Sequence of chain 1.B:
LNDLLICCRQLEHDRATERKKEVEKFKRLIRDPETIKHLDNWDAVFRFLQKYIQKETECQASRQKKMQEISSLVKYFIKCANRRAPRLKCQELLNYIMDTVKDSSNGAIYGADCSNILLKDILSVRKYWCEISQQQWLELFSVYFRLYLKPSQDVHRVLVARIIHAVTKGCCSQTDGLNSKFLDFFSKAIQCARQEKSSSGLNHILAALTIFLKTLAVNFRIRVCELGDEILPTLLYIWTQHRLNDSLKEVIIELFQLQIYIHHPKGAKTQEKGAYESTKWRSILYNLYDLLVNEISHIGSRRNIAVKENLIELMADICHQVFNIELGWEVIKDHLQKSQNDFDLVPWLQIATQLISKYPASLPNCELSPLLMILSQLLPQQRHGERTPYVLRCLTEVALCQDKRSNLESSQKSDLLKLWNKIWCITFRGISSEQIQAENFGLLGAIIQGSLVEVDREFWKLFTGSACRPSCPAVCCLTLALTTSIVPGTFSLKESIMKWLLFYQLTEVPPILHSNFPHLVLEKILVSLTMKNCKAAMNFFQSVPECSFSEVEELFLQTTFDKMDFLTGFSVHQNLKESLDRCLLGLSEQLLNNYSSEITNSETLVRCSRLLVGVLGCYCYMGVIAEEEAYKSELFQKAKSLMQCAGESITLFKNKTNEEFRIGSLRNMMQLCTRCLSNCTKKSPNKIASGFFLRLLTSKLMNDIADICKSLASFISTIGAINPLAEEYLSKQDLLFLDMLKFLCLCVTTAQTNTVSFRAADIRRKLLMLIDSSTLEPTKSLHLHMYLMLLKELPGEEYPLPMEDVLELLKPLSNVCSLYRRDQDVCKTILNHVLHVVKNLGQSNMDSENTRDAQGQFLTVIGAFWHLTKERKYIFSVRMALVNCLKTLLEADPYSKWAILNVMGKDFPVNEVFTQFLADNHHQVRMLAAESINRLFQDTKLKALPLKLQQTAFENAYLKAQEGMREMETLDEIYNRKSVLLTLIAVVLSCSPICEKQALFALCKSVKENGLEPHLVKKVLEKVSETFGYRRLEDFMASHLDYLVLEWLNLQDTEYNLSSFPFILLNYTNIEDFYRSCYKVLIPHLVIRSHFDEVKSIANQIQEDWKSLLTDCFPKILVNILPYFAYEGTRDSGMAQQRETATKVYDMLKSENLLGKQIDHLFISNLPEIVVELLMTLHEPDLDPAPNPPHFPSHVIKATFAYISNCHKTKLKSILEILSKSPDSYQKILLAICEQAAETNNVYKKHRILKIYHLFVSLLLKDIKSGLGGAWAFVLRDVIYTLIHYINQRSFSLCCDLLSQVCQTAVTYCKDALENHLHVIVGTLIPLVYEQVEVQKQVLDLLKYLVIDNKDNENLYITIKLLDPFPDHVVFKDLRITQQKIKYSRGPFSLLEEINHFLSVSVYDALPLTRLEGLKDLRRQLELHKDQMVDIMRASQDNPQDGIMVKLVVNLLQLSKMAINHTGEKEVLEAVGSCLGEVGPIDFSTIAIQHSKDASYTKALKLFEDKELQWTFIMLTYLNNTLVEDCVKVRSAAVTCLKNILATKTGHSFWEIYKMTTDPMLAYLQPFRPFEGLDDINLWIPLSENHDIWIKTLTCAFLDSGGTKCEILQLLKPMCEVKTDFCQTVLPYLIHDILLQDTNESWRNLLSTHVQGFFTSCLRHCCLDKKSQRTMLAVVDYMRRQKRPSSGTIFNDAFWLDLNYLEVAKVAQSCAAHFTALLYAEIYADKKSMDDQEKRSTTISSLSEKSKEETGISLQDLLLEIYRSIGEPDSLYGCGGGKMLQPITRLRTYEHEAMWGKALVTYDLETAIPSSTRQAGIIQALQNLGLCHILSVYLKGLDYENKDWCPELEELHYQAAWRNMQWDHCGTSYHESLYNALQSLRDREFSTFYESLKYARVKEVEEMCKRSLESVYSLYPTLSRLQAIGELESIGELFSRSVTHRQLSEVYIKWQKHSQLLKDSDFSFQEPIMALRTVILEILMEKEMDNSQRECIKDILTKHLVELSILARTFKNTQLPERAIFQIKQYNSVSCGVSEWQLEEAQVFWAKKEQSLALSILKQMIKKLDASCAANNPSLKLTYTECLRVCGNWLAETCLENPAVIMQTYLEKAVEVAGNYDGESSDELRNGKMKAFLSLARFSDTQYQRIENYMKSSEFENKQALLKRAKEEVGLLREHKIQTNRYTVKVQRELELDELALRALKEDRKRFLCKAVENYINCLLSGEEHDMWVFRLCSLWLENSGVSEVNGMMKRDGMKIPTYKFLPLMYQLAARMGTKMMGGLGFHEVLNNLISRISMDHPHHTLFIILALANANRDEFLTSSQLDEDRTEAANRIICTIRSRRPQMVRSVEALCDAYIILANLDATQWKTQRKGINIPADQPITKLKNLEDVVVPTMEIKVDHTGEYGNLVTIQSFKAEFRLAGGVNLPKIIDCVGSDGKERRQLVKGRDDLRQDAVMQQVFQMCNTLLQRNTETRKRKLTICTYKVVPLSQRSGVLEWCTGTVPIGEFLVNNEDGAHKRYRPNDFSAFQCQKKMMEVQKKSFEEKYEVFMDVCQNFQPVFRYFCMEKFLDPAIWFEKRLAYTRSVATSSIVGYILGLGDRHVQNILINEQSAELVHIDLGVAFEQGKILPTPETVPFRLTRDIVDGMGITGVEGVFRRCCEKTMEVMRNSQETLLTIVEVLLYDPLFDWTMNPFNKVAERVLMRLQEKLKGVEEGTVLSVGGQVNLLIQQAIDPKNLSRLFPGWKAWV

The small molecule below binds the protein below.
Small molecule (SMILES): CC(C)C[C@H](NC(=O)[C@@H]1CCCN1C(=O)[C@@H]1CCCN1)C(=O)N[C@@H](CO)C(=O)N[C@@H](CCC(N)=O)C(=O)N[C@@H](CCC(=O)O)C(=O)N[C@H](C=O)[C@@H](C)O

Sequence of chain 1.D:
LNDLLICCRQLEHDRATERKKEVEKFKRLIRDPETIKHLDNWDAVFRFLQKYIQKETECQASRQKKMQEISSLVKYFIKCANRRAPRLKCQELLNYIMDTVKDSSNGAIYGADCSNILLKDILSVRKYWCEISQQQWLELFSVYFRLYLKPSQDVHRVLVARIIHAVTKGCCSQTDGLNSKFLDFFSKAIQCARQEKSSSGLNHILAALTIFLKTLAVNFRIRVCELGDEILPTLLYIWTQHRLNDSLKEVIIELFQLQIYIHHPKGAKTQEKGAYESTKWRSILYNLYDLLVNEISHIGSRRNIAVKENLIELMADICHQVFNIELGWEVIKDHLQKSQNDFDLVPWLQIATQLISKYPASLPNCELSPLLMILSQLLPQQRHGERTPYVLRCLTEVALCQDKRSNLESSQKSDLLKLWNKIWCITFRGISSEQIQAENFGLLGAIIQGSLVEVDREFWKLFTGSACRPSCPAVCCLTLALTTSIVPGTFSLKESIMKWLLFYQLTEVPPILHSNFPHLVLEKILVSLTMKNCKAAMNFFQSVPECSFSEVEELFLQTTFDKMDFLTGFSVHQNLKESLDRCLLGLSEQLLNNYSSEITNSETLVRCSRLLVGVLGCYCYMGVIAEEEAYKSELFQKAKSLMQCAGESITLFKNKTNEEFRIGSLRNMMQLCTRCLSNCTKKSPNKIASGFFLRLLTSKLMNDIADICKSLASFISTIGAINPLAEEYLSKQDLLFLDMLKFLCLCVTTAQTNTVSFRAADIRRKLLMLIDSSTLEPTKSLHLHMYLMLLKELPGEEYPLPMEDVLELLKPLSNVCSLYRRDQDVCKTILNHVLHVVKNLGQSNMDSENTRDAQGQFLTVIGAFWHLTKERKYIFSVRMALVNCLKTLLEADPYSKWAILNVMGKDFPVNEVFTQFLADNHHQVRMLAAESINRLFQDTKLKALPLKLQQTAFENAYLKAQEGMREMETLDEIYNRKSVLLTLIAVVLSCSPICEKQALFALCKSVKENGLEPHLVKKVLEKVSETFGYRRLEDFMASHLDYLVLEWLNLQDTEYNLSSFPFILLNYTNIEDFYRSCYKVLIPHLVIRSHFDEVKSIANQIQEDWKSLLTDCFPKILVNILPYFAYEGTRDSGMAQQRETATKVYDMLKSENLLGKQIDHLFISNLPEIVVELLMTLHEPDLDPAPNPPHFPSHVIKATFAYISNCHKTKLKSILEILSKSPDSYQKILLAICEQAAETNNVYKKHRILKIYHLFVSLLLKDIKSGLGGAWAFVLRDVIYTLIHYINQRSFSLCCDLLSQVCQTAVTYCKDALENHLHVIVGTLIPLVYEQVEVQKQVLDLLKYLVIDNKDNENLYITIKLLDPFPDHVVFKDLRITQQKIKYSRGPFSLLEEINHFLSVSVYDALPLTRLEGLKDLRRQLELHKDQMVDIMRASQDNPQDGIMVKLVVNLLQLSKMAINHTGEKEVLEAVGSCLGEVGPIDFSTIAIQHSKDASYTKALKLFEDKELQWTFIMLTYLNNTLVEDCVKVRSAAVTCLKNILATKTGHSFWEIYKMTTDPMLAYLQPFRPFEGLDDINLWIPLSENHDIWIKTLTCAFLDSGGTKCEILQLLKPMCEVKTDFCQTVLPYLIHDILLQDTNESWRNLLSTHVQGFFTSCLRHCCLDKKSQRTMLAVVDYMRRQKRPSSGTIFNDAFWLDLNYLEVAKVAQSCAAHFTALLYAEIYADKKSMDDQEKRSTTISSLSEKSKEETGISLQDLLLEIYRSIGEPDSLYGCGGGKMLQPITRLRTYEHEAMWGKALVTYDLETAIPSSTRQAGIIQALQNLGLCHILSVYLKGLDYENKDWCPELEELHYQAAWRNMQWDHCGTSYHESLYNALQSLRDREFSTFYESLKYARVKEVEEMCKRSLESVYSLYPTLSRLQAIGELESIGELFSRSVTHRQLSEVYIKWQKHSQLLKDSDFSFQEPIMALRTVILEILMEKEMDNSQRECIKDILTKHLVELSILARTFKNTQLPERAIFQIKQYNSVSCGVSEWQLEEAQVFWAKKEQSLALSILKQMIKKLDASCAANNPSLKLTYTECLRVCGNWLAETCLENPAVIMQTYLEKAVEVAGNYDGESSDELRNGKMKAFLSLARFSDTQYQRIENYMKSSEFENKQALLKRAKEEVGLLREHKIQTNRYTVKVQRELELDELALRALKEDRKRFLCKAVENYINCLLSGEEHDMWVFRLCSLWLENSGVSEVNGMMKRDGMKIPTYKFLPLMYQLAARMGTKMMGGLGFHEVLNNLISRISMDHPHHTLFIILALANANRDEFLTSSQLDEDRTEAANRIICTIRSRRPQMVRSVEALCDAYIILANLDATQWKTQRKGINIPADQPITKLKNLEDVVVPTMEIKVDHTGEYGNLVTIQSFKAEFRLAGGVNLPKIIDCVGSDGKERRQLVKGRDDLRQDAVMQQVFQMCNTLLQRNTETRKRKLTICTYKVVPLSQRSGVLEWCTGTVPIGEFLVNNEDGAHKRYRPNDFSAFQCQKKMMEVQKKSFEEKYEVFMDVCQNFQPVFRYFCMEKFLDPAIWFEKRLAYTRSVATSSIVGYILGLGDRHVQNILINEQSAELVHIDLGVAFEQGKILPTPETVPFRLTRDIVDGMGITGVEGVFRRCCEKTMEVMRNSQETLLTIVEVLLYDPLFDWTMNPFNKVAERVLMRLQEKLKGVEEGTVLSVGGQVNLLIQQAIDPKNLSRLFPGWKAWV

Binding-site contacts:
Ligand atom OE1 contacts residue VAL2824 of chain 1.B at 3.3 Å.
Ligand atom CD contacts residue LEU3028 of chain 1.B at 4.0 Å (hydrophobic).
Ligand atom C contacts residue LEU3028 of chain 1.B at 4.3 Å (hydrophobic).
Ligand atom C contacts residue HIS3000 of chain 1.B at 4.2 Å.
Ligand atom NE2 contacts residue LEU3028 of chain 1.B at 3.4 Å.
Ligand atom OE1 contacts residue LEU3028 of chain 1.B at 4.3 Å.
Ligand atom CD1 contacts residue GLY3179 of chain 1.B at 3.3 Å.
Ligand atom C contacts residue GLY3179 of chain 1.B at 3.9 Å.
Ligand atom O contacts residue TRP3180 of chain 1.B at 4.2 Å.
Ligand atom OE1 contacts residue PRO3029 of chain 1.B at 3.3 Å.
Ligand atom CD contacts residue VAL2824 of chain 1.B at 3.8 Å (hydrophobic).
Ligand atom CD1 contacts residue LYS3181 of chain 1.B at 3.7 Å.
Ligand atom CB contacts residue HIS3000 of chain 1.B at 3.4 Å.
Ligand atom O contacts residue HIS3000 of chain 1.B at 4.3 Å.
Ligand atom CD contacts residue PRO3029 of chain 1.B at 3.9 Å (hydrophobic).
Ligand atom CG2 contacts residue ARG2564 of chain 1.D at 4.3 Å.
Ligand atom CG contacts residue GLN3002 of chain 1.B at 4.0 Å.
Ligand atom OE2 contacts residue VAL2824 of chain 1.B at 3.7 Å.
Ligand atom NE2 contacts residue THR3030 of chain 1.B at 3.5 Å (h-bond).
Ligand atom O contacts residue GLY3179 of chain 1.B at 3.2 Å (h-bond).
Ligand atom O contacts residue PHE3177 of chain 1.B at 3.8 Å.
Ligand atom CB contacts residue PHE3177 of chain 1.B at 4.0 Å (hydrophobic).
Ligand atom CA contacts residue PHE3177 of chain 1.B at 4.1 Å (hydrophobic).
Ligand atom CB contacts residue ANP1 of chain 1.E at 3.3 Å.
Ligand atom N contacts residue HIS3000 of chain 1.B at 3.7 Å.
Ligand atom CB contacts residue GLY3179 of chain 1.B at 4.1 Å.
Ligand atom OE1 contacts residue THR3030 of chain 1.B at 2.9 Å (h-bond).
Ligand atom CB contacts residue HIS3000 of chain 1.B at 4.0 Å.
Ligand atom CA contacts residue GLY3179 of chain 1.B at 4.0 Å.
Ligand atom O contacts residue PRO3029 of chain 1.B at 3.8 Å.
Ligand atom OG contacts residue ANP1 of chain 1.E at 2.8 Å (h-bond).
Ligand atom CG contacts residue PHE3177 of chain 1.B at 3.5 Å (hydrophobic).
Ligand atom CA contacts residue HIS3000 of chain 1.B at 3.7 Å.
Ligand atom CB contacts residue ASP2998 of chain 1.B at 3.9 Å.
Ligand atom NE2 contacts residue PHE3177 of chain 1.B at 4.2 Å.
Ligand atom OE1 contacts residue PHE3177 of chain 1.B at 4.1 Å.
Ligand atom N contacts residue PHE3177 of chain 1.B at 4.2 Å.
Ligand atom CD contacts residue PHE3177 of chain 1.B at 3.8 Å (hydrophobic).
Ligand atom CD contacts residue THR3030 of chain 1.B at 3.7 Å.
Ligand atom C contacts residue PRO3029 of chain 1.B at 4.2 Å (hydrophobic).